Sequence of chain 1.A:
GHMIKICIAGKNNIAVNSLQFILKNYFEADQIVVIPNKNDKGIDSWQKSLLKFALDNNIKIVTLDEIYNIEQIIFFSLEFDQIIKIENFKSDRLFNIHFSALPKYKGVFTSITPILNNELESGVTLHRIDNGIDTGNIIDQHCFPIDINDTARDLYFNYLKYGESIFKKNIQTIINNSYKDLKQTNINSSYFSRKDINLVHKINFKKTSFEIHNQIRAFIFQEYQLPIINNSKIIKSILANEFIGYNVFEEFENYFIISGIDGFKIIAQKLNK

Binding-site contacts:
Ligand atom N1 contacts residue TYR224 of chain 1.A at 3.5 Å.
Ligand atom O2A contacts residue ARG194 of chain 1.A at 3.3 Å (salt-bridge).
Ligand atom O4 contacts residue LEU199 of chain 1.A at 3.4 Å.
Ligand atom C2 contacts residue GLN225 of chain 1.A at 3.5 Å.
Ligand atom C5 contacts residue TYR224 of chain 1.A at 3.5 Å (hydrophobic).
Ligand atom O4' contacts residue PHE221 of chain 1.A at 3.3 Å.
Ligand atom O4' contacts residue TYR224 of chain 1.A at 3.4 Å.
Ligand atom N3 contacts residue GLN225 of chain 1.A at 2.8 Å (h-bond).
Ligand atom O3' contacts residue THR110 of chain 1.A at 3.3 Å (h-bond).
Ligand atom O1B contacts residue VAL108 of chain 1.A at 3.7 Å.
Ligand atom O1B contacts residue PHE109 of chain 1.A at 2.9 Å (h-bond).
Ligand atom C3Q contacts residue GLU79 of chain 1.A at 3.6 Å.
Ligand atom O2Q contacts residue GLY107 of chain 1.A at 2.7 Å (h-bond).
Ligand atom O4 contacts residue GLN225 of chain 1.A at 3.7 Å.
Ligand atom O2 contacts residue GLN225 of chain 1.A at 3.0 Å (h-bond).
Ligand atom O3' contacts residue SER111 of chain 1.A at 3.1 Å (h-bond).
Ligand atom C6 contacts residue TYR224 of chain 1.A at 3.7 Å (hydrophobic).
Ligand atom C1Q contacts residue ARG194 of chain 1.A at 3.5 Å.
Ligand atom O1A contacts residue LYS11 of chain 1.A at 2.8 Å (salt-bridge).
Ligand atom C5M contacts residue TYR224 of chain 1.A at 3.6 Å (hydrophobic).
Ligand atom C1' contacts residue PHE221 of chain 1.A at 3.5 Å (hydrophobic).
Ligand atom C5' contacts residue TYR156 of chain 1.A at 3.6 Å (hydrophobic).
Ligand atom N3 contacts residue TYR224 of chain 1.A at 3.2 Å.
Ligand atom C5Q contacts residue GLU79 of chain 1.A at 3.7 Å.
Ligand atom C6Q contacts residue GLU79 of chain 1.A at 3.6 Å.
Ligand atom O4 contacts residue TYR224 of chain 1.A at 3.7 Å.
Ligand atom C4 contacts residue TYR224 of chain 1.A at 3.4 Å (hydrophobic).
Ligand atom O4Q contacts residue PHE80 of chain 1.A at 2.6 Å (h-bond).
Ligand atom O4Q contacts residue FON1 of chain 1.C at 3.4 Å (h-bond).
Ligand atom PB contacts residue PHE109 of chain 1.A at 3.6 Å.
Ligand atom O1B contacts residue ARG194 of chain 1.A at 2.7 Å (salt-bridge).
Ligand atom N3Q contacts residue FON1 of chain 1.C at 2.8 Å (h-bond).
Ligand atom C2 contacts residue TYR224 of chain 1.A at 3.6 Å (hydrophobic).
Ligand atom C4Q contacts residue PHE80 of chain 1.A at 3.3 Å (hydrophobic).
Ligand atom O2Q contacts residue VAL108 of chain 1.A at 3.7 Å.
Ligand atom C4 contacts residue GLN225 of chain 1.A at 3.7 Å.
Ligand atom O2B contacts residue THR110 of chain 1.A at 3.6 Å (h-bond).
Ligand atom O5Q contacts residue ARG194 of chain 1.A at 3.1 Å (salt-bridge).
Ligand atom O3' contacts residue PHE109 of chain 1.A at 3.4 Å.
Ligand atom O2B contacts residue PHE109 of chain 1.A at 3.6 Å (h-bond).

This protein binds this small molecule.
Small molecule (SMILES): Cc1cn([C@H]2C[C@H](O)[C@@H](CO[P](=O)(O)O[P](=O)(O)O[C@H]3O[C@H](C)[C@H](O)[C@H](N)[C@H]3O)O2)c(=O)[nH]c1=O